A small-molecule ligand and the protein it binds are described below.
Small molecule (SMILES): CC(C)C[C@H](NC(=O)[C@H](Cc1ccccc1)NC(=O)[C@H](CC(N)=O)NC(=O)CN)C(=O)N[C@@H](CCC(N)=O)C(=O)N[C@@H](C)C(=O)N[C@H](C=O)CCCN=C(N)N

Binding-site contacts:
Ligand atom O contacts residue GLY49 of chain 1.C at 3.4 Å.
Ligand atom C contacts residue GLY48 of chain 1.D at 3.4 Å.
Ligand atom CB contacts residue EDO1 of chain 1.R at 2.9 Å.
Ligand atom ND2 contacts residue EDO1 of chain 1.R at 2.6 Å.
Ligand atom OE1 contacts residue ASN30 of chain 1.D at 2.8 Å (h-bond).
Ligand atom CD2 contacts residue GLY27 of chain 1.C at 3.4 Å.
Ligand atom CA contacts residue ASP29 of chain 1.D at 3.5 Å.
Ligand atom O contacts residue GLY49 of chain 1.D at 3.3 Å.
Ligand atom CB contacts residue ASN25 of chain 1.D at 3.5 Å.
Ligand atom O contacts residue GLY48 of chain 1.D at 3.3 Å (h-bond).
Ligand atom OE1 contacts residue ALA28 of chain 1.D at 3.3 Å.
Ligand atom CG contacts residue EDO1 of chain 1.R at 3.1 Å.
Ligand atom NH1 contacts residue EDO1 of chain 1.Q at 3.1 Å (h-bond).
Ligand atom N contacts residue GLY48 of chain 1.D at 2.6 Å (h-bond).
Ligand atom CA contacts residue GLY48 of chain 1.D at 3.3 Å.
Ligand atom CB contacts residue ASN30 of chain 1.D at 3.3 Å.
Ligand atom CA contacts residue GLY27 of chain 1.D at 3.5 Å.
Ligand atom NH1 contacts residue ARG87 of chain 1.D at 3.4 Å (salt-bridge).
Ligand atom O contacts residue ASP29 of chain 1.C at 2.9 Å (salt-bridge).
Ligand atom ND2 contacts residue ILE50 of chain 1.D at 3.2 Å.
Ligand atom O contacts residue ASN25 of chain 1.D at 2.5 Å (h-bond).
Ligand atom NE2 contacts residue ASN30 of chain 1.D at 2.7 Å (h-bond).
Ligand atom N contacts residue GLY48 of chain 1.C at 2.6 Å (h-bond).
Ligand atom C contacts residue GLY48 of chain 1.C at 3.5 Å.
Ligand atom OE1 contacts residue ASP29 of chain 1.D at 3.1 Å (salt-bridge).
Ligand atom C contacts residue ASN25 of chain 1.D at 3.5 Å.
Ligand atom C contacts residue EDO1 of chain 1.R at 3.4 Å.
Ligand atom N contacts residue GLY27 of chain 1.D at 3.0 Å (h-bond).
Ligand atom O contacts residue EDO1 of chain 1.R at 3.1 Å.
Ligand atom CD2 contacts residue LEU23 of chain 1.D at 3.5 Å (hydrophobic).
Ligand atom NH2 contacts residue EDO1 of chain 1.Q at 3.2 Å.
Ligand atom N contacts residue GLY27 of chain 1.C at 2.7 Å (h-bond).
Ligand atom O contacts residue ILE47 of chain 1.D at 3.4 Å.
Ligand atom O contacts residue ASP29 of chain 1.D at 3.1 Å (salt-bridge).
Ligand atom CA contacts residue GLY48 of chain 1.C at 3.4 Å.
Ligand atom N contacts residue ARG8 of chain 1.D at 3.3 Å (salt-bridge).
Ligand atom CA contacts residue ASN30 of chain 1.D at 3.2 Å.
Ligand atom CB contacts residue ASP29 of chain 1.D at 3.5 Å.
Ligand atom N contacts residue ASP29 of chain 1.D at 2.9 Å (salt-bridge).
Ligand atom ND2 contacts residue ILE84 of chain 1.C at 3.1 Å.

Sequence of chain 1.C:
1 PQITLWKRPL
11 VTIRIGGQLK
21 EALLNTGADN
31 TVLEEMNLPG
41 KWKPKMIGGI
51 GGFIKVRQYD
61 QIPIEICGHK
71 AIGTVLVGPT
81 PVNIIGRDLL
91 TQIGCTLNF

Sequence of chain 1.D:
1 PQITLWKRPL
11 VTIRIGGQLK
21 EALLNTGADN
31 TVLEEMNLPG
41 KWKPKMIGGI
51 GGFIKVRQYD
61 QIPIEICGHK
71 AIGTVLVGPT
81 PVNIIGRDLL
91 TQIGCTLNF